A small-molecule ligand and the protein it binds are described below.
Small molecule (SMILES): CC(=O)N[C@H]1[C@H](O[C@H]2[C@H](O)[C@@H](NC(C)=O)CO[C@@H]2CO)O[C@H](CO)[C@@H](O)[C@@H]1O

Sequence of chain 2.C:
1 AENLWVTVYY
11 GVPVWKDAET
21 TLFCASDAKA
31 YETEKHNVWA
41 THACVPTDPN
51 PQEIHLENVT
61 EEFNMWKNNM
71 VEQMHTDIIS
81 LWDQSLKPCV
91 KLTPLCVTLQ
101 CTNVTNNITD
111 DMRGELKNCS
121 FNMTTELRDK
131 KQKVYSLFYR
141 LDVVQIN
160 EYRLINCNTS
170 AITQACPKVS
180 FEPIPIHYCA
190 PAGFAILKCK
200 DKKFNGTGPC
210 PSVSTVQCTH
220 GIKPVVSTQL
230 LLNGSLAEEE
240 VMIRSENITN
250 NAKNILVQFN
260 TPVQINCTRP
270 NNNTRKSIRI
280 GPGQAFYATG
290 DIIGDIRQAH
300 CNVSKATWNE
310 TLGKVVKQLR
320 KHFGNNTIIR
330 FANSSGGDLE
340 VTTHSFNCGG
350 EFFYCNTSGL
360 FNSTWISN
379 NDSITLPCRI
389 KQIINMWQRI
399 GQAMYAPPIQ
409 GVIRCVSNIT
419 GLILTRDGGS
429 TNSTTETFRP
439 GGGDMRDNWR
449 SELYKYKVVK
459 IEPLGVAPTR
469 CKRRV

Binding-site contacts:
Ligand atom C4 contacts residue ASN271 of chain 2.C at 4.3 Å.
Ligand atom C2 contacts residue ASN271 of chain 2.C at 2.5 Å.
Ligand atom O6 contacts residue ILE292 of chain 2.C at 3.6 Å.
Ligand atom C3 contacts residue ASN271 of chain 2.C at 3.8 Å.
Ligand atom O7 contacts residue ASN271 of chain 2.C at 4.1 Å.
Ligand atom C1 contacts residue ILE292 of chain 2.C at 4.2 Å (hydrophobic).
Ligand atom C1 contacts residue ASN271 of chain 2.C at 1.4 Å.
Ligand atom O5 contacts residue ASN271 of chain 2.C at 2.4 Å (h-bond).
Ligand atom C7 contacts residue ASN271 of chain 2.C at 3.7 Å.
Ligand atom O5 contacts residue ILE292 of chain 2.C at 3.7 Å.
Ligand atom N2 contacts residue ASN271 of chain 2.C at 2.9 Å (h-bond).
Ligand atom C5 contacts residue ASN271 of chain 2.C at 3.7 Å.